Sequence of chain 3.A:
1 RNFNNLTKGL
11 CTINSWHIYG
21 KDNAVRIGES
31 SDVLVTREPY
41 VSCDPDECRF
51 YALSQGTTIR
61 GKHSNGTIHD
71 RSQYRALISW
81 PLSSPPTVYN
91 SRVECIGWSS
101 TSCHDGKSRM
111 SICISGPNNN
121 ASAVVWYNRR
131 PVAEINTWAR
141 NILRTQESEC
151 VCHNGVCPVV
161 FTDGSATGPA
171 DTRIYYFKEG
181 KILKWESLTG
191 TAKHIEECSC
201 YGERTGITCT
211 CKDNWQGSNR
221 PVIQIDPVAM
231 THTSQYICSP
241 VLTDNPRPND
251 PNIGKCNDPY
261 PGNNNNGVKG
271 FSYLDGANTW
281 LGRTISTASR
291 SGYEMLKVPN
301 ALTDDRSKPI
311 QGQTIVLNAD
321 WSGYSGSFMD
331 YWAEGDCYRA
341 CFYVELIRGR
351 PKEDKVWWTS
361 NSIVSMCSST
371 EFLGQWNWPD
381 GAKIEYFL

Binding-site contacts:
Ligand atom C7 contacts residue ASN120 of chain 1.A at 3.4 Å.
Ligand atom C3 contacts residue GLY312 of chain 3.A at 3.3 Å.
Ligand atom O5 contacts residue ASP250 of chain 3.A at 3.6 Å (salt-bridge).
Ligand atom N2 contacts residue ASN120 of chain 1.A at 2.8 Å (h-bond).
Ligand atom O5 contacts residue ASN120 of chain 1.A at 2.4 Å (h-bond).
Ligand atom O3 contacts residue ARG283 of chain 3.A at 3.0 Å (salt-bridge).
Ligand atom O4 contacts residue ARG283 of chain 3.A at 3.6 Å.
Ligand atom O5 contacts residue GLN375 of chain 3.A at 3.3 Å (h-bond).
Ligand atom O5 contacts residue GLY312 of chain 3.A at 3.7 Å.
Ligand atom C5 contacts residue ILE310 of chain 3.A at 3.6 Å (hydrophobic).
Ligand atom O6 contacts residue ILE310 of chain 3.A at 3.3 Å (h-bond).
Ligand atom O5 contacts residue GLY374 of chain 3.A at 3.3 Å.
Ligand atom O5 contacts residue ARG283 of chain 3.A at 3.2 Å (salt-bridge).
Ligand atom C6 contacts residue GLN311 of chain 3.A at 3.6 Å.
Ligand atom O2 contacts residue LEU296 of chain 3.A at 3.5 Å.
Ligand atom C5 contacts residue ASN120 of chain 1.A at 3.6 Å.
Ligand atom C2 contacts residue ASN120 of chain 1.A at 2.3 Å.
Ligand atom O6 contacts residue ILE285 of chain 3.A at 2.6 Å (h-bond).
Ligand atom O3 contacts residue GLU294 of chain 3.A at 2.5 Å (salt-bridge).
Ligand atom O6 contacts residue GLN375 of chain 3.A at 3.3 Å.
Ligand atom O3 contacts residue ASP250 of chain 3.A at 3.1 Å (salt-bridge).
Ligand atom C6 contacts residue ILE285 of chain 3.A at 3.3 Å (hydrophobic).
Ligand atom C6 contacts residue LEU373 of chain 3.A at 3.3 Å (hydrophobic).
Ligand atom O7 contacts residue ASN120 of chain 1.A at 3.6 Å.
Ligand atom O3 contacts residue GLN311 of chain 3.A at 3.3 Å.
Ligand atom C6 contacts residue ASP250 of chain 3.A at 3.6 Å.
Ligand atom O4 contacts residue GLU294 of chain 3.A at 2.7 Å (salt-bridge).
Ligand atom O2 contacts residue ASN249 of chain 3.A at 3.3 Å (h-bond).
Ligand atom C4 contacts residue GLU294 of chain 3.A at 3.5 Å.
Ligand atom C3 contacts residue GLU294 of chain 3.A at 3.3 Å.
Ligand atom C1 contacts residue ASN120 of chain 1.A at 1.4 Å.
Ligand atom O6 contacts residue ASP250 of chain 3.A at 2.7 Å (salt-bridge).
Ligand atom O4 contacts residue THR287 of chain 3.A at 3.4 Å.
Ligand atom C5 contacts residue ARG283 of chain 3.A at 3.6 Å.
Ligand atom O2 contacts residue GLY312 of chain 3.A at 3.2 Å.
Ligand atom O4 contacts residue ARG247 of chain 3.A at 3.1 Å (salt-bridge).
Ligand atom C6 contacts residue ILE310 of chain 3.A at 3.5 Å (hydrophobic).
Ligand atom O3 contacts residue ASN249 of chain 3.A at 2.7 Å (h-bond).
Ligand atom C6 contacts residue PRO309 of chain 3.A at 3.6 Å (hydrophobic).
Ligand atom O3 contacts residue GLY312 of chain 3.A at 3.0 Å (h-bond).

Sequence of chain 1.A:
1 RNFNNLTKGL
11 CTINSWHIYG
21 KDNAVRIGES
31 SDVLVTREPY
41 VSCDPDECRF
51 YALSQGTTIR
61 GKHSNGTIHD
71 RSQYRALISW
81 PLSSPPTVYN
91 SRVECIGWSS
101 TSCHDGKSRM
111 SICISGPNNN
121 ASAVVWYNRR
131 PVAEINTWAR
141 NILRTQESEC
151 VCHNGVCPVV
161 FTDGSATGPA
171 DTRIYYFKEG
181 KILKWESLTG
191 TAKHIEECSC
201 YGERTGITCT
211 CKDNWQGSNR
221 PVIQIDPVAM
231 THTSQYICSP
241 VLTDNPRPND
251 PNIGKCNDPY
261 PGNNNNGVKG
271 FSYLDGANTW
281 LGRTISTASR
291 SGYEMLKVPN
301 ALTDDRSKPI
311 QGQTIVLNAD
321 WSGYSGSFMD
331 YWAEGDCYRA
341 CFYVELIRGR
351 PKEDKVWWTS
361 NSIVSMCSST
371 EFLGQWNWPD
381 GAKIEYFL

A protein and the small-molecule ligand that binds it are described below.
Small molecule (SMILES): CC(=O)N[C@H]1[C@H](O[C@H]2[C@H](O)[C@@H](NC(C)=O)CO[C@@H]2CO)O[C@H](CO)[C@@H](O[C@@H]2O[C@H](CO[C@H]3O[C@H](CO[C@H]4O[C@H](CO)[C@@H](O)[C@H](O)[C@@H]4O)[C@@H](O)[C@H](O[C@H]4O[C@H](CO)[C@@H](O)[C@H](O)[C@@H]4O)[C@@H]3O)[C@@H](O)[C@H](O[C@H]3O[C@H](CO)[C@@H](O)[C@H](O)[C@@H]3O[C@H]3O[C@H](CO)[C@@H](O)[C@H](O)[C@@H]3O[C@H]3O[C@H](CO)[C@@H](O)[C@H](O)[C@@H]3O)[C@@H]2O)[C@@H]1O